Sequence of chain 1.A:
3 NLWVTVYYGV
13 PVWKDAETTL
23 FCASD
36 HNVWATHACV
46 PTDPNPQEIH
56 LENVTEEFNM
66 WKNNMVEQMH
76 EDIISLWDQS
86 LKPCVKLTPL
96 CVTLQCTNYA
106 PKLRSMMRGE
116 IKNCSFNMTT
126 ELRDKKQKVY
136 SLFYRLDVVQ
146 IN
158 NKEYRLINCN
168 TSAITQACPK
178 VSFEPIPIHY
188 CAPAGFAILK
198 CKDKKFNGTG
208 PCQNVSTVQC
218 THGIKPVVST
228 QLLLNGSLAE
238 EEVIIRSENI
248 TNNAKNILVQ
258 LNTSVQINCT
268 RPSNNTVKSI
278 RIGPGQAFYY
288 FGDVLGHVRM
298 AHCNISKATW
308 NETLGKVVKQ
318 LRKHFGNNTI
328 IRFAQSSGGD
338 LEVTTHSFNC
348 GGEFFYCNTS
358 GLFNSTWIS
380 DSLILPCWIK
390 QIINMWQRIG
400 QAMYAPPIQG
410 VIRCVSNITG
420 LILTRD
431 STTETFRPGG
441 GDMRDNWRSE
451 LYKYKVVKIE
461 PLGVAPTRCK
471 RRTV

This small molecule binds to this protein.
Small molecule (SMILES): CC(=O)N[C@@H]1[C@@H](O)[C@H](O)[C@@H](CO)O[C@H]1O

Binding-site contacts:
Ligand atom N2 contacts residue ASN324 of chain 1.A at 2.9 Å (h-bond).
Ligand atom C5 contacts residue ASN324 of chain 1.A at 3.6 Å.
Ligand atom C4 contacts residue ASN324 of chain 1.A at 4.2 Å.
Ligand atom C7 contacts residue GLY323 of chain 1.A at 4.5 Å.
Ligand atom C1 contacts residue ASN324 of chain 1.A at 1.4 Å.
Ligand atom C3 contacts residue ASN324 of chain 1.A at 3.8 Å.
Ligand atom C8 contacts residue GLY323 of chain 1.A at 3.6 Å.
Ligand atom C7 contacts residue ASN324 of chain 1.A at 3.5 Å.
Ligand atom C8 contacts residue LYS320 of chain 1.A at 3.9 Å.
Ligand atom C8 contacts residue ARG319 of chain 1.A at 3.5 Å.
Ligand atom C2 contacts residue ASN324 of chain 1.A at 2.5 Å.
Ligand atom O7 contacts residue ASN324 of chain 1.A at 3.8 Å.
Ligand atom O5 contacts residue ASN324 of chain 1.A at 2.3 Å (h-bond).
Ligand atom C8 contacts residue ASN324 of chain 1.A at 4.0 Å.